Binding-site contacts:
Ligand atom C1 contacts residue ASN67 of chain 56.A at 1.4 Å.
Ligand atom O7 contacts residue ASN67 of chain 56.A at 3.0 Å (h-bond).
Ligand atom O7 contacts residue MET118 of chain 56.A at 3.5 Å.
Ligand atom C5 contacts residue ASN67 of chain 56.A at 3.7 Å.
Ligand atom C7 contacts residue MET118 of chain 56.A at 4.0 Å (hydrophobic).
Ligand atom C3 contacts residue ASN67 of chain 56.A at 3.8 Å.
Ligand atom C2 contacts residue ASN67 of chain 56.A at 2.5 Å.
Ligand atom C4 contacts residue ASN67 of chain 56.A at 4.2 Å.
Ligand atom C8 contacts residue MET118 of chain 56.A at 3.8 Å (hydrophobic).
Ligand atom O5 contacts residue ASN67 of chain 56.A at 2.4 Å (h-bond).
Ligand atom C8 contacts residue ASN67 of chain 56.A at 4.0 Å.
Ligand atom C8 contacts residue PHE90 of chain 56.A at 4.0 Å (hydrophobic).
Ligand atom N2 contacts residue ASN67 of chain 56.A at 2.9 Å (h-bond).
Ligand atom C7 contacts residue ASN67 of chain 56.A at 3.2 Å.

The protein below binds the small molecule below.
Small molecule (SMILES): CC(=O)N[C@@H]1[C@@H](O)[C@H](O)[C@@H](CO)O[C@H]1O

Sequence of chain 56.A:
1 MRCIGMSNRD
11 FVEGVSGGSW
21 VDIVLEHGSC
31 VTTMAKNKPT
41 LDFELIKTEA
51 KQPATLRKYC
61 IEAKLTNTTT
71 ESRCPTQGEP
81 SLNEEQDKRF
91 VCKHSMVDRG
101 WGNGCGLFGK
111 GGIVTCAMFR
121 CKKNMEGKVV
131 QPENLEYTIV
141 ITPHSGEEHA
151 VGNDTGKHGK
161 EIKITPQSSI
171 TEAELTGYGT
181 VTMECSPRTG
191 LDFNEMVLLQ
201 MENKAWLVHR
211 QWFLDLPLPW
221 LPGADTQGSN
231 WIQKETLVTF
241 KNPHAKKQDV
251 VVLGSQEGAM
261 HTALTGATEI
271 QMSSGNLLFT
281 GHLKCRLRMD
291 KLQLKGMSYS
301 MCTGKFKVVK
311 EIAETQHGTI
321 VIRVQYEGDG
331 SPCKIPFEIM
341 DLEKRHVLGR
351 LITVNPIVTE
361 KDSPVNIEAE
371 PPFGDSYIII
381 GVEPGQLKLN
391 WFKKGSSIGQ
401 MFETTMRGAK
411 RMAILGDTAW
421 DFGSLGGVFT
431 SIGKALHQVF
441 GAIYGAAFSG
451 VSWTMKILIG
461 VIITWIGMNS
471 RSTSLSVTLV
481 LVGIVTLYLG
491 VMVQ